Binding-site contacts:
Ligand atom C7 contacts residue ASN59 of chain 5.A at 3.4 Å.
Ligand atom N2 contacts residue ASN59 of chain 5.A at 3.3 Å (h-bond).
Ligand atom C8 contacts residue LEU14 of chain 5.A at 4.5 Å (hydrophobic).
Ligand atom C6 contacts residue THR61 of chain 5.A at 4.2 Å.
Ligand atom C4 contacts residue ASN59 of chain 5.A at 4.3 Å.
Ligand atom C2 contacts residue ASN59 of chain 5.A at 2.8 Å.
Ligand atom O5 contacts residue ASN59 of chain 5.A at 2.2 Å (h-bond).
Ligand atom O6 contacts residue SER62 of chain 5.A at 4.0 Å.
Ligand atom C6 contacts residue ASN59 of chain 5.A at 4.4 Å.
Ligand atom C8 contacts residue ASN59 of chain 5.A at 4.0 Å.
Ligand atom C3 contacts residue ASN59 of chain 5.A at 4.0 Å.
Ligand atom O5 contacts residue THR61 of chain 5.A at 3.7 Å.
Ligand atom C1 contacts residue THR61 of chain 5.A at 3.7 Å.
Ligand atom C1 contacts residue ASN59 of chain 5.A at 1.4 Å.
Ligand atom C5 contacts residue THR61 of chain 5.A at 3.7 Å.
Ligand atom C5 contacts residue ASN59 of chain 5.A at 3.4 Å.
Ligand atom O7 contacts residue ASN59 of chain 5.A at 3.6 Å (h-bond).
Ligand atom O6 contacts residue THR61 of chain 5.A at 3.5 Å (h-bond).

Sequence of chain 5.A:
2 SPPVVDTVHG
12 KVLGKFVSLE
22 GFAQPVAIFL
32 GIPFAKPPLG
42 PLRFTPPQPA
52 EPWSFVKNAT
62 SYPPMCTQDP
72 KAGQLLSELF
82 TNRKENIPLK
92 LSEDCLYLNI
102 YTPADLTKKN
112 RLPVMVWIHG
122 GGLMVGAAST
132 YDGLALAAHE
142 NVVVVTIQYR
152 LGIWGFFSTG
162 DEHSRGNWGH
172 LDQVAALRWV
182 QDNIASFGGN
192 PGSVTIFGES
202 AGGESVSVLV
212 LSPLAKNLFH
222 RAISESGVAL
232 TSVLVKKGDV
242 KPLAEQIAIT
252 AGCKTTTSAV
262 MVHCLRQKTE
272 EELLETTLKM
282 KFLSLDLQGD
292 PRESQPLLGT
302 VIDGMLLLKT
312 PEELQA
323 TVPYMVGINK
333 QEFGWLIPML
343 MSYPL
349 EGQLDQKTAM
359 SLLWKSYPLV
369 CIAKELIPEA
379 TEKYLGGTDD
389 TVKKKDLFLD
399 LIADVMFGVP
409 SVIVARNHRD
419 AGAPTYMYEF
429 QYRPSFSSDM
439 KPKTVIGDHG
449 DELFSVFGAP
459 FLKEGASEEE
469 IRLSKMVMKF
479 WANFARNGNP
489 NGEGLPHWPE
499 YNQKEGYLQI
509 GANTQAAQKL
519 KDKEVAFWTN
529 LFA

The protein below binds the small molecule below.
Small molecule (SMILES): CC(=O)N[C@@H]1[C@@H](O)[C@H](O)[C@@H](CO)O[C@H]1O